Sequence of chain 1.D:
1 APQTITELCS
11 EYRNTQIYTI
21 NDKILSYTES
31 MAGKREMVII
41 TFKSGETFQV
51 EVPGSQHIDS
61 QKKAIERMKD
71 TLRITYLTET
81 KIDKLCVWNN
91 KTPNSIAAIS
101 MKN

A protein and the small-molecule ligand that binds it are described below.
Small molecule (SMILES): OC[C@H]1O[C@@H](O[C@H]2[C@H](O)[C@@H](O)[C@H](O)O[C@@H]2CO)[C@H](O)[C@@H](O)[C@H]1O

Binding-site contacts:
Ligand atom O2 contacts residue ASN90 of chain 1.D at 3.0 Å (h-bond).
Ligand atom C6 contacts residue TRP88 of chain 1.D at 3.9 Å (hydrophobic).
Ligand atom C4 contacts residue GLU51 of chain 1.D at 3.5 Å.
Ligand atom C4 contacts residue GLN56 of chain 1.D at 4.3 Å.
Ligand atom C6 contacts residue HIS57 of chain 1.D at 3.6 Å.
Ligand atom O3 contacts residue LYS91 of chain 1.D at 3.1 Å (salt-bridge).
Ligand atom C1 contacts residue GLN56 of chain 1.D at 4.1 Å.
Ligand atom O2 contacts residue LYS91 of chain 1.D at 3.6 Å.
Ligand atom C6 contacts residue GLN56 of chain 1.D at 3.9 Å.
Ligand atom C6 contacts residue GLN61 of chain 1.D at 3.8 Å.
Ligand atom O3 contacts residue GLU51 of chain 1.D at 4.1 Å.
Ligand atom O4 contacts residue GLU51 of chain 1.D at 2.7 Å (salt-bridge).
Ligand atom C4 contacts residue TRP88 of chain 1.D at 3.7 Å (hydrophobic).
Ligand atom C3 contacts residue ASN90 of chain 1.D at 3.8 Å.
Ligand atom C2 contacts residue LYS91 of chain 1.D at 3.5 Å.
Ligand atom O6 contacts residue GLN56 of chain 1.D at 3.4 Å (h-bond).
Ligand atom C2 contacts residue GLN56 of chain 1.D at 4.3 Å.
Ligand atom C2 contacts residue ASN90 of chain 1.D at 4.0 Å.
Ligand atom C2 contacts residue GLN56 of chain 1.D at 4.4 Å.
Ligand atom O2 contacts residue GLN56 of chain 1.D at 4.0 Å.
Ligand atom C3 contacts residue LYS91 of chain 1.D at 3.8 Å.
Ligand atom O5 contacts residue GLN56 of chain 1.D at 3.7 Å.
Ligand atom O6 contacts residue TRP88 of chain 1.D at 4.2 Å.
Ligand atom C5 contacts residue TRP88 of chain 1.D at 3.8 Å (hydrophobic).
Ligand atom C4 contacts residue LYS91 of chain 1.D at 4.3 Å.
Ligand atom C3 contacts residue TRP88 of chain 1.D at 3.8 Å (hydrophobic).
Ligand atom O4 contacts residue GLN56 of chain 1.D at 3.7 Å.
Ligand atom O3 contacts residue GLN56 of chain 1.D at 2.8 Å (h-bond).
Ligand atom O6 contacts residue GLN61 of chain 1.D at 2.9 Å (h-bond).
Ligand atom C5 contacts residue GLN56 of chain 1.D at 4.2 Å.
Ligand atom O3 contacts residue TRP88 of chain 1.D at 3.7 Å.
Ligand atom O4 contacts residue GLN56 of chain 1.D at 3.2 Å.
Ligand atom O6 contacts residue HIS57 of chain 1.D at 3.5 Å.
Ligand atom C3 contacts residue GLU51 of chain 1.D at 4.4 Å.
Ligand atom O4 contacts residue LYS91 of chain 1.D at 3.5 Å (salt-bridge).
Ligand atom C3 contacts residue GLN56 of chain 1.D at 3.4 Å.
Ligand atom O3 contacts residue ASN90 of chain 1.D at 2.8 Å (h-bond).